A small-molecule ligand and the protein it binds are described below.
Small molecule (SMILES): CC(=O)N[C@@H]1[C@@H](O)[C@H](O)[C@@H](CO)O[C@H]1O

Binding-site contacts:
Ligand atom C7 contacts residue ASN616 of chain 1.A at 3.4 Å.
Ligand atom C5 contacts residue ASN616 of chain 1.A at 3.5 Å.
Ligand atom C6 contacts residue ASN616 of chain 1.A at 4.5 Å.
Ligand atom O5 contacts residue ASN616 of chain 1.A at 2.2 Å (h-bond).
Ligand atom O6 contacts residue ASN616 of chain 1.A at 4.2 Å.
Ligand atom C4 contacts residue ASN616 of chain 1.A at 4.2 Å.
Ligand atom C1 contacts residue ASN616 of chain 1.A at 1.4 Å.
Ligand atom O7 contacts residue ASN616 of chain 1.A at 3.2 Å (h-bond).
Ligand atom C3 contacts residue ASN616 of chain 1.A at 3.9 Å.
Ligand atom N2 contacts residue ASN616 of chain 1.A at 3.2 Å (h-bond).
Ligand atom C2 contacts residue ASN616 of chain 1.A at 2.6 Å.

Sequence of chain 1.A:
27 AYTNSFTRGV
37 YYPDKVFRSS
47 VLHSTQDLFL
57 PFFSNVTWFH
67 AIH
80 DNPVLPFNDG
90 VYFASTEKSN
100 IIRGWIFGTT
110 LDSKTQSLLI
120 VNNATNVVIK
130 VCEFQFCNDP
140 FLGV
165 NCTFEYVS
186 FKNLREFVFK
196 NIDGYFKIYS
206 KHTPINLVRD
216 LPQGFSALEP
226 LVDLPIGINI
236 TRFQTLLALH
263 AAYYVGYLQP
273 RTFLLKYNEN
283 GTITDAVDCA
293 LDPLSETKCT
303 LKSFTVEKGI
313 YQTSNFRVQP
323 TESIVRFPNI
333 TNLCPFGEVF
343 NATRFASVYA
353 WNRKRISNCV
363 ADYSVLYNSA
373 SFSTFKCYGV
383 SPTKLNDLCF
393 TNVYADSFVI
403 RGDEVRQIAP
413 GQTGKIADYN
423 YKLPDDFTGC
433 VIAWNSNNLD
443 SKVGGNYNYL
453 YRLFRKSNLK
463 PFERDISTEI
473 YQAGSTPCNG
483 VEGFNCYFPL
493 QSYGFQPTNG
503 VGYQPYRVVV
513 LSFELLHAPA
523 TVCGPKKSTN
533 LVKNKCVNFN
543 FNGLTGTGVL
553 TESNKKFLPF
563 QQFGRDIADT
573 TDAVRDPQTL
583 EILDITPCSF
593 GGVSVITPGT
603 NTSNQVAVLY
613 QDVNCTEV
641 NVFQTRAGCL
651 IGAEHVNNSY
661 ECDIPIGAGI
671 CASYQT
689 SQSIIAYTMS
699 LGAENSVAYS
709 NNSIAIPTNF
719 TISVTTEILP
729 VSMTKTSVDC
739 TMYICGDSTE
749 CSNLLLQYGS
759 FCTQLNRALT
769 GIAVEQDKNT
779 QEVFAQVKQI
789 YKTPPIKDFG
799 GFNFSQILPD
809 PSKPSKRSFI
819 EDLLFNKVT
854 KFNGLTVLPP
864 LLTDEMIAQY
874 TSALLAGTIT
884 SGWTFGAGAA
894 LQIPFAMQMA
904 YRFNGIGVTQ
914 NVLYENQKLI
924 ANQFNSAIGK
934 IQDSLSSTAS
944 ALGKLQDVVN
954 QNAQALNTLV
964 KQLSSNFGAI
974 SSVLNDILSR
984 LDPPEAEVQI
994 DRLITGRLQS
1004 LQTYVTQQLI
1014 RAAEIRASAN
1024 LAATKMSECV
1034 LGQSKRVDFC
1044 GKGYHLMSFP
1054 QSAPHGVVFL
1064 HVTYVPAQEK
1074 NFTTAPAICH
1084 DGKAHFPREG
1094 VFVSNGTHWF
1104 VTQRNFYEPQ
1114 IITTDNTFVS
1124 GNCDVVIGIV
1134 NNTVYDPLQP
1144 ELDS